The protein below binds the small molecule below.
Small molecule (SMILES): CC(=O)N[C@@H]1[C@@H](O)[C@H](O)[C@@H](CO)O[C@H]1O

Binding-site contacts:
Ligand atom C7 contacts residue ASN330 of chain 1.A at 3.6 Å.
Ligand atom C4 contacts residue ASN330 of chain 1.A at 4.2 Å.
Ligand atom O6 contacts residue ASN330 of chain 1.A at 4.5 Å.
Ligand atom C3 contacts residue ASN330 of chain 1.A at 3.8 Å.
Ligand atom C2 contacts residue ASN330 of chain 1.A at 2.5 Å.
Ligand atom C8 contacts residue GLY326 of chain 1.A at 3.7 Å.
Ligand atom O7 contacts residue ASN330 of chain 1.A at 4.5 Å.
Ligand atom O7 contacts residue PHE325 of chain 1.A at 3.7 Å.
Ligand atom N2 contacts residue ASN330 of chain 1.A at 2.9 Å (h-bond).
Ligand atom C1 contacts residue ASN330 of chain 1.A at 1.4 Å.
Ligand atom C8 contacts residue ASN330 of chain 1.A at 3.8 Å.
Ligand atom C7 contacts residue GLY326 of chain 1.A at 4.0 Å.
Ligand atom O7 contacts residue GLY326 of chain 1.A at 3.9 Å.
Ligand atom C5 contacts residue ASN330 of chain 1.A at 3.7 Å.
Ligand atom O7 contacts residue PHE329 of chain 1.A at 4.0 Å.
Ligand atom O5 contacts residue ASN330 of chain 1.A at 2.4 Å (h-bond).

Sequence of chain 1.A:
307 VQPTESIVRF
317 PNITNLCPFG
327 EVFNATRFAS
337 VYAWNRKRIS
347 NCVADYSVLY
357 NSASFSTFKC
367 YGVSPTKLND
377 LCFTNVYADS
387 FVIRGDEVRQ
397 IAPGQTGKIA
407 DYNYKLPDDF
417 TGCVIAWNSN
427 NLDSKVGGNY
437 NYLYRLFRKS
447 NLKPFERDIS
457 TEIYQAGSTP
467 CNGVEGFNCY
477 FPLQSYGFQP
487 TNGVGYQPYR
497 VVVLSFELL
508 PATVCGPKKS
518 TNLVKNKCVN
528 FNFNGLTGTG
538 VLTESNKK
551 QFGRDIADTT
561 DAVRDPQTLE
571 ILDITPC